A protein and the small-molecule ligand that binds it are described below.
Small molecule (SMILES): CC(C)CCC[C@@H](C)[C@H]1CC[C@H]2[C@@H]3CC=C4C[C@@H](OC(=O)CCC(=O)O)CC[C@]4(C)[C@H]3CC[C@]12C

Sequence of chain 1.C:
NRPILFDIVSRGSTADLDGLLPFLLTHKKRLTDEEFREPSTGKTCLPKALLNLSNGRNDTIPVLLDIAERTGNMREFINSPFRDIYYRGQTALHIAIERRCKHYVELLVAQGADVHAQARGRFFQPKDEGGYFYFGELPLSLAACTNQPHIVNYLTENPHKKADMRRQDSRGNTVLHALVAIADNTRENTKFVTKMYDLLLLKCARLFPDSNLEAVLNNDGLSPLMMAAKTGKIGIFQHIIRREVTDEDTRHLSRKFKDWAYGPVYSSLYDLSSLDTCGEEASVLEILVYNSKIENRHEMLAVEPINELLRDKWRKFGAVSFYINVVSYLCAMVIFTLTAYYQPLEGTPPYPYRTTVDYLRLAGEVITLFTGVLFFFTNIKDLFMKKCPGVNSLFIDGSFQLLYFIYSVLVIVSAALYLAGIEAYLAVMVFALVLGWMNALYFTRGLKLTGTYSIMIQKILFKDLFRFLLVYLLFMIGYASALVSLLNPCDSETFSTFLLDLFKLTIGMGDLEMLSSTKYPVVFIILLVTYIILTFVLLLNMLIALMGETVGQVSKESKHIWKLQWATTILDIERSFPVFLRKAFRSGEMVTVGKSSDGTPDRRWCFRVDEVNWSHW

Sequence of chain 1.A:
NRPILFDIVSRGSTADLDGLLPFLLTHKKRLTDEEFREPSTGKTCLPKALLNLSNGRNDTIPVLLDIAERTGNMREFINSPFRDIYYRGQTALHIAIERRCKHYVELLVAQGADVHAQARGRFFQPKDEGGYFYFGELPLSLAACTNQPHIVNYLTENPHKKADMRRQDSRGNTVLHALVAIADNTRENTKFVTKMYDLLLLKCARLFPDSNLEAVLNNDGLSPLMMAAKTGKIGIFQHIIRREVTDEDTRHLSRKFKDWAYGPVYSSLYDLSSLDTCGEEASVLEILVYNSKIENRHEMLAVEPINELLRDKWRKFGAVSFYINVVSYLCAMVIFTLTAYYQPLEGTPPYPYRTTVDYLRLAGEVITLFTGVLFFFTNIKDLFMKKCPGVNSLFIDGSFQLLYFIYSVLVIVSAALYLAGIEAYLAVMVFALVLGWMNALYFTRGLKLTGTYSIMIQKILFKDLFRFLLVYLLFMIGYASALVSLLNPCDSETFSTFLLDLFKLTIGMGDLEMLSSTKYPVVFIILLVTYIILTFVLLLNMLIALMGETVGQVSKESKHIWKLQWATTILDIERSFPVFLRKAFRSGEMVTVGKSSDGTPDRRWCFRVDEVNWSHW

Binding-site contacts:
Ligand atom CAE contacts residue ILE696 of chain 1.A at 4.3 Å (hydrophobic).
Ligand atom CAT contacts residue VAL693 of chain 1.A at 3.9 Å (hydrophobic).
Ligand atom CAA contacts residue ILE704 of chain 1.A at 3.3 Å (hydrophobic).
Ligand atom CAE contacts residue VAL700 of chain 1.A at 3.5 Å (hydrophobic).
Ligand atom CAB contacts residue TYR621 of chain 1.C at 3.3 Å (hydrophobic).
Ligand atom CAK contacts residue SER667 of chain 1.C at 4.3 Å.
Ligand atom CAP contacts residue PHE674 of chain 1.C at 4.1 Å (hydrophobic).
Ligand atom CBB contacts residue VAL700 of chain 1.A at 4.0 Å (hydrophobic).
Ligand atom OAF contacts residue GLU664 of chain 1.C at 4.0 Å.
Ligand atom CBA contacts residue ILE704 of chain 1.A at 4.0 Å (hydrophobic).
Ligand atom CAI contacts residue SER667 of chain 1.C at 3.5 Å.
Ligand atom CAI contacts residue LEU670 of chain 1.C at 4.2 Å (hydrophobic).
Ligand atom CAK contacts residue LEU671 of chain 1.C at 4.0 Å (hydrophobic).
Ligand atom CAD contacts residue ILE696 of chain 1.A at 3.4 Å (hydrophobic).
Ligand atom CAI contacts residue LEU671 of chain 1.C at 4.1 Å (hydrophobic).
Ligand atom CAB contacts residue MET625 of chain 1.C at 4.1 Å (hydrophobic).
Ligand atom CAR contacts residue VAL693 of chain 1.A at 3.6 Å (hydrophobic).
Ligand atom CAY contacts residue SER667 of chain 1.C at 4.5 Å.
Ligand atom CAC contacts residue VAL700 of chain 1.A at 3.7 Å (hydrophobic).
Ligand atom CAQ contacts residue LEU670 of chain 1.C at 3.8 Å (hydrophobic).
Ligand atom CAM contacts residue SER667 of chain 1.C at 3.5 Å.
Ligand atom CAQ contacts residue PHE674 of chain 1.C at 4.2 Å (hydrophobic).
Ligand atom CBD contacts residue LEU670 of chain 1.C at 4.4 Å (hydrophobic).
Ligand atom CAK contacts residue LEU670 of chain 1.C at 3.4 Å (hydrophobic).
Ligand atom CAZ contacts residue SER667 of chain 1.C at 4.3 Å.
Ligand atom CAA contacts residue LEU618 of chain 1.C at 4.1 Å (hydrophobic).
Ligand atom CBG contacts residue LEU670 of chain 1.C at 4.2 Å (hydrophobic).
Ligand atom CAV contacts residue SER667 of chain 1.C at 4.2 Å.